A small-molecule ligand and the protein it binds are described below.
Small molecule (SMILES): N[C@H](Cc1ccccc1)C(=O)N1CCC[C@H]1C(=O)NCc1cccnc1

Sequence of chain 1.B:
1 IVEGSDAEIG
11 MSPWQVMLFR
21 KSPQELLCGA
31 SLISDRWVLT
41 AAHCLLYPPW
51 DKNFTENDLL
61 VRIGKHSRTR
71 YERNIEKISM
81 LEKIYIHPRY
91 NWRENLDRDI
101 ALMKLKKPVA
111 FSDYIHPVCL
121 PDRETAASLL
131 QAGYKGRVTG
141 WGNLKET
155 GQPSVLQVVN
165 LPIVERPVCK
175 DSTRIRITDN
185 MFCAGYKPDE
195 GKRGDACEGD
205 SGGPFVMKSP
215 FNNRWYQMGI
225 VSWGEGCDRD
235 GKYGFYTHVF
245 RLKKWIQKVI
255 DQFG

Binding-site contacts:
Ligand atom C26 contacts residue GLU202 of chain 1.B at 3.5 Å.
Ligand atom O7 contacts residue TRP227 of chain 1.B at 3.2 Å.
Ligand atom C13 contacts residue SER226 of chain 1.B at 3.7 Å.
Ligand atom C21 contacts residue TRP50 of chain 1.B at 3.7 Å (hydrophobic).
Ligand atom N16 contacts residue SER226 of chain 1.B at 2.8 Å (h-bond).
Ligand atom C22 contacts residue TRP227 of chain 1.B at 3.9 Å (hydrophobic).
Ligand atom N16 contacts residue TRP227 of chain 1.B at 3.7 Å.
Ligand atom C12 contacts residue TRP227 of chain 1.B at 3.8 Å (hydrophobic).
Ligand atom C24 contacts residue GLY228 of chain 1.B at 3.6 Å.
Ligand atom C17 contacts residue SER226 of chain 1.B at 3.7 Å.
Ligand atom C19 contacts residue HIS43 of chain 1.B at 3.5 Å.
Ligand atom N16 contacts residue HIS43 of chain 1.B at 3.6 Å.
Ligand atom C22 contacts residue GLY228 of chain 1.B at 3.9 Å.
Ligand atom C2 contacts residue GLY228 of chain 1.B at 3.7 Å.
Ligand atom N4 contacts residue GLY228 of chain 1.B at 2.8 Å (h-bond).
Ligand atom C10 contacts residue GLU94 of chain 1.B at 3.4 Å.
Ligand atom C11 contacts residue ASN95 of chain 1.B at 3.8 Å.
Ligand atom N16 contacts residue SER205 of chain 1.B at 3.6 Å.
Ligand atom C10 contacts residue ASN95 of chain 1.B at 3.9 Å.
Ligand atom C19 contacts residue TRP50 of chain 1.B at 3.9 Å (hydrophobic).
Ligand atom C5 contacts residue GLY228 of chain 1.B at 3.7 Å.
Ligand atom C3 contacts residue GLY228 of chain 1.B at 3.6 Å.
Ligand atom C12 contacts residue ILE179 of chain 1.B at 3.8 Å (hydrophobic).
Ligand atom C5 contacts residue TRP227 of chain 1.B at 3.9 Å (hydrophobic).
Ligand atom C13 contacts residue LEU96 of chain 1.B at 3.8 Å (hydrophobic).
Ligand atom C24 contacts residue GLY230 of chain 1.B at 3.4 Å.
Ligand atom C24 contacts residue ALA200 of chain 1.B at 3.9 Å (hydrophobic).
Ligand atom C25 contacts residue GLU202 of chain 1.B at 3.5 Å.
Ligand atom C25 contacts residue GLY230 of chain 1.B at 3.6 Å.
Ligand atom C17 contacts residue SER205 of chain 1.B at 3.1 Å.
Ligand atom C9 contacts residue TYR47 of chain 1.B at 3.6 Å (hydrophobic).
Ligand atom C20 contacts residue TRP50 of chain 1.B at 3.9 Å (hydrophobic).
Ligand atom N23 contacts residue TRP227 of chain 1.B at 3.9 Å.
Ligand atom C20 contacts residue TYR47 of chain 1.B at 3.5 Å (hydrophobic).
Ligand atom O7 contacts residue GLY228 of chain 1.B at 3.0 Å (h-bond).
Ligand atom N23 contacts residue ALA200 of chain 1.B at 3.8 Å.
Ligand atom O15 contacts residue TRP50 of chain 1.B at 4.0 Å.
Ligand atom N23 contacts residue GLY228 of chain 1.B at 3.7 Å.
Ligand atom C25 contacts residue GLY228 of chain 1.B at 3.7 Å.
Ligand atom C14 contacts residue SER226 of chain 1.B at 3.7 Å.